Binding-site contacts:
Ligand atom C7 contacts residue TYR93 of chain 2.E at 4.3 Å (hydrophobic).
Ligand atom N2 contacts residue ASN182 of chain 2.E at 2.9 Å (h-bond).
Ligand atom C2 contacts residue ASN182 of chain 2.E at 2.5 Å.
Ligand atom O7 contacts residue TRP154 of chain 2.E at 4.5 Å.
Ligand atom O7 contacts residue LEU70 of chain 2.E at 3.7 Å.
Ligand atom C8 contacts residue TRP154 of chain 2.E at 3.6 Å (hydrophobic).
Ligand atom N2 contacts residue TYR93 of chain 2.E at 3.3 Å (h-bond).
Ligand atom C8 contacts residue ASP150 of chain 2.E at 4.3 Å.
Ligand atom C2 contacts residue VAL94 of chain 2.E at 4.3 Å (hydrophobic).
Ligand atom O3 contacts residue VAL94 of chain 2.E at 4.5 Å.
Ligand atom C7 contacts residue TRP154 of chain 2.E at 4.5 Å (hydrophobic).
Ligand atom C4 contacts residue ASN182 of chain 2.E at 4.3 Å.
Ligand atom C3 contacts residue TYR93 of chain 2.E at 3.8 Å (hydrophobic).
Ligand atom O7 contacts residue VAL94 of chain 2.E at 3.5 Å.
Ligand atom C3 contacts residue ASN182 of chain 2.E at 3.8 Å.
Ligand atom C3 contacts residue VAL94 of chain 2.E at 4.4 Å (hydrophobic).
Ligand atom O4 contacts residue VAL94 of chain 2.E at 3.7 Å.
Ligand atom O7 contacts residue ASN182 of chain 2.E at 2.9 Å (h-bond).
Ligand atom C7 contacts residue ASN182 of chain 2.E at 3.1 Å.
Ligand atom C1 contacts residue TYR93 of chain 2.E at 3.8 Å (hydrophobic).
Ligand atom C1 contacts residue ASN182 of chain 2.E at 1.4 Å.
Ligand atom O5 contacts residue ASN182 of chain 2.E at 2.4 Å (h-bond).
Ligand atom C8 contacts residue TYR93 of chain 2.E at 4.4 Å (hydrophobic).
Ligand atom C8 contacts residue ASN182 of chain 2.E at 4.3 Å.
Ligand atom C2 contacts residue TYR93 of chain 2.E at 3.8 Å (hydrophobic).
Ligand atom C5 contacts residue ASN182 of chain 2.E at 3.6 Å.

Sequence of chain 2.E:
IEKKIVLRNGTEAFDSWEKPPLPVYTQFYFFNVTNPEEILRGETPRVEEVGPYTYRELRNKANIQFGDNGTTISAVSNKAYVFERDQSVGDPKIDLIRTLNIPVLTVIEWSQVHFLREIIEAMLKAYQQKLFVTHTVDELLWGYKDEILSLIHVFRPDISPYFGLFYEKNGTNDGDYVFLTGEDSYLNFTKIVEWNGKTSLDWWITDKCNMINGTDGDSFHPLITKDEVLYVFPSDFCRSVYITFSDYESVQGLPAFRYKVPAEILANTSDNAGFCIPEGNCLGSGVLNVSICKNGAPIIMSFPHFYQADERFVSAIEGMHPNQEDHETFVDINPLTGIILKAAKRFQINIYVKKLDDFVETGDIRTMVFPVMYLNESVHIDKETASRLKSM

This small molecule binds to this protein.
Small molecule (SMILES): CC(=O)N[C@H]1[C@H](O[C@H]2[C@H](O)[C@@H](NC(C)=O)CO[C@@H]2CO)O[C@H](CO)[C@@H](O)[C@@H]1O